Sequence of chain 2.A:
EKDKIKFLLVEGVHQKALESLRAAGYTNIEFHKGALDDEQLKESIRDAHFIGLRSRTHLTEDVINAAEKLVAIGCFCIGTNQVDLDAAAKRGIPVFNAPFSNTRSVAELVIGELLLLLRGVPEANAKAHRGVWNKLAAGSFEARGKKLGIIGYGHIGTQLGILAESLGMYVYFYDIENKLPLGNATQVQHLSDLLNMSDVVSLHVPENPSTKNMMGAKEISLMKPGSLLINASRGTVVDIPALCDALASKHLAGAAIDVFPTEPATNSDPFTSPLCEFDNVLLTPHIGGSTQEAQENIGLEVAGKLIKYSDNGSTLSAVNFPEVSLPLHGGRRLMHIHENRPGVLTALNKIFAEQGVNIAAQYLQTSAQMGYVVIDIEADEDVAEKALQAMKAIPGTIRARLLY

Sequence of chain 1.B:
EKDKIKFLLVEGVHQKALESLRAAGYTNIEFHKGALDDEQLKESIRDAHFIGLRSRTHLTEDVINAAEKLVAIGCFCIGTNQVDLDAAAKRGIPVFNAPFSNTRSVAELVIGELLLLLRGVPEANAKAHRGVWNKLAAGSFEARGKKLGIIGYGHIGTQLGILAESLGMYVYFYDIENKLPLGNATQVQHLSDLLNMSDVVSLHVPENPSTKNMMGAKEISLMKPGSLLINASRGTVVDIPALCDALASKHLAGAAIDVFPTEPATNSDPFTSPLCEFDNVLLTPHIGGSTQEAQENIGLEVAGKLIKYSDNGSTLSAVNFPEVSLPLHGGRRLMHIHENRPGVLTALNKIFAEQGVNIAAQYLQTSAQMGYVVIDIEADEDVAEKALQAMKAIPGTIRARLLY

Binding-site contacts:
Ligand atom OG contacts residue GLY348 of chain 1.B at 3.8 Å.
Ligand atom OG contacts residue VAL349 of chain 1.B at 4.3 Å.
Ligand atom OXT contacts residue HIS343 of chain 1.B at 3.0 Å (h-bond).
Ligand atom OG contacts residue ARG346 of chain 1.B at 3.5 Å (salt-bridge).
Ligand atom CB contacts residue ASN363 of chain 2.A at 4.3 Å.
Ligand atom CB contacts residue GLY348 of chain 1.B at 4.4 Å.
Ligand atom OXT contacts residue ASN345 of chain 1.B at 3.1 Å (h-bond).
Ligand atom CA contacts residue ASN363 of chain 2.A at 3.8 Å.
Ligand atom O contacts residue HIS343 of chain 1.B at 2.7 Å (h-bond).
Ligand atom OG contacts residue ILE364 of chain 2.A at 3.6 Å.
Ligand atom CB contacts residue ILE364 of chain 2.A at 4.2 Å (hydrophobic).
Ligand atom OG contacts residue PRO347 of chain 1.B at 3.9 Å.
Ligand atom C contacts residue ILE364 of chain 2.A at 3.9 Å (hydrophobic).
Ligand atom CA contacts residue ILE364 of chain 2.A at 3.0 Å (hydrophobic).
Ligand atom C contacts residue ASN345 of chain 1.B at 3.7 Å.
Ligand atom CB contacts residue VAL349 of chain 1.B at 4.0 Å (hydrophobic).
Ligand atom OXT contacts residue THR371 of chain 1.B at 4.2 Å.
Ligand atom C contacts residue HIS343 of chain 1.B at 3.1 Å.
Ligand atom CB contacts residue ARG346 of chain 1.B at 3.2 Å.
Ligand atom OG contacts residue LEU350 of chain 1.B at 4.3 Å.
Ligand atom CA contacts residue ARG346 of chain 1.B at 3.8 Å.
Ligand atom OG contacts residue ASN363 of chain 2.A at 4.0 Å.
Ligand atom OXT contacts residue GLU344 of chain 1.B at 3.5 Å (salt-bridge).
Ligand atom O contacts residue LEU350 of chain 1.B at 4.5 Å.
Ligand atom N contacts residue ASN363 of chain 2.A at 2.3 Å (h-bond).
Ligand atom N contacts residue ILE364 of chain 2.A at 2.8 Å (h-bond).
Ligand atom C contacts residue ARG346 of chain 1.B at 4.2 Å.
Ligand atom CA contacts residue ASN345 of chain 1.B at 3.8 Å.
Ligand atom N contacts residue ASN345 of chain 1.B at 2.8 Å (h-bond).
Ligand atom N contacts residue ARG346 of chain 1.B at 3.4 Å (salt-bridge).
Ligand atom O contacts residue ILE364 of chain 2.A at 4.4 Å.
Ligand atom O contacts residue LEU369 of chain 1.B at 3.5 Å.
Ligand atom OXT contacts residue ARG346 of chain 1.B at 3.5 Å (salt-bridge).
Ligand atom CB contacts residue LEU350 of chain 1.B at 3.7 Å (hydrophobic).

The small molecule below binds the protein below.
Small molecule (SMILES): N[C@@H](CO)C(=O)O